Binding-site contacts:
Ligand atom C8 contacts residue LEU147 of chain 1.A at 3.2 Å (hydrophobic).
Ligand atom C4 contacts residue ASN103 of chain 1.A at 4.4 Å.
Ligand atom C2 contacts residue THR145 of chain 1.A at 3.8 Å.
Ligand atom O5 contacts residue THR145 of chain 1.A at 3.8 Å.
Ligand atom C2 contacts residue ASN103 of chain 1.A at 2.8 Å.
Ligand atom C1 contacts residue VAL146 of chain 1.A at 4.2 Å (hydrophobic).
Ligand atom O7 contacts residue LEU147 of chain 1.A at 2.8 Å.
Ligand atom N2 contacts residue LEU147 of chain 1.A at 2.8 Å (h-bond).
Ligand atom C5 contacts residue ASN103 of chain 1.A at 3.7 Å.
Ligand atom C1 contacts residue ASN103 of chain 1.A at 1.5 Å.
Ligand atom C2 contacts residue LEU147 of chain 1.A at 3.4 Å (hydrophobic).
Ligand atom C2 contacts residue VAL146 of chain 1.A at 4.4 Å (hydrophobic).
Ligand atom C1 contacts residue LEU147 of chain 1.A at 3.7 Å (hydrophobic).
Ligand atom C5 contacts residue THR145 of chain 1.A at 4.0 Å.
Ligand atom C7 contacts residue VAL146 of chain 1.A at 4.0 Å (hydrophobic).
Ligand atom N2 contacts residue ASN103 of chain 1.A at 3.5 Å (h-bond).
Ligand atom C3 contacts residue ASN103 of chain 1.A at 4.1 Å.
Ligand atom O6 contacts residue ASN103 of chain 1.A at 4.1 Å.
Ligand atom C7 contacts residue LEU147 of chain 1.A at 3.0 Å (hydrophobic).
Ligand atom N2 contacts residue VAL146 of chain 1.A at 3.6 Å.
Ligand atom C8 contacts residue VAL146 of chain 1.A at 3.6 Å (hydrophobic).
Ligand atom C8 contacts residue HIS152 of chain 1.A at 4.0 Å.
Ligand atom C7 contacts residue THR145 of chain 1.A at 4.4 Å.
Ligand atom O5 contacts residue ASN103 of chain 1.A at 2.4 Å (h-bond).
Ligand atom C3 contacts residue THR145 of chain 1.A at 4.2 Å.
Ligand atom C6 contacts residue ASN103 of chain 1.A at 3.9 Å.
Ligand atom C1 contacts residue THR145 of chain 1.A at 3.4 Å.
Ligand atom N2 contacts residue THR145 of chain 1.A at 3.3 Å (h-bond).

Sequence of chain 1.A:
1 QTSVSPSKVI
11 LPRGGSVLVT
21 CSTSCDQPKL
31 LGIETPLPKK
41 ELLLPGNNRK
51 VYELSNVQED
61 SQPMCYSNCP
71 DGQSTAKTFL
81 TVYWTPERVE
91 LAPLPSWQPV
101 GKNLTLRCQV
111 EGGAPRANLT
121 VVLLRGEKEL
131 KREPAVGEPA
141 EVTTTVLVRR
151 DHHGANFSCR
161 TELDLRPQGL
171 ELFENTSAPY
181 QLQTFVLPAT

This small molecule binds to this protein.
Small molecule (SMILES): CC(=O)N[C@@H]1[C@@H](O)[C@H](O)[C@@H](CO)O[C@H]1O